Sequence of chain 1.C:
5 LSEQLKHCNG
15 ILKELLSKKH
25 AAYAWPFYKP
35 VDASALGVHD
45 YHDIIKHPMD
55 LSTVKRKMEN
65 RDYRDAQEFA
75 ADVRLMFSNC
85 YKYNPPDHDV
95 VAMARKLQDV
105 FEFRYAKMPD

The protein below binds the small molecule below.
Small molecule (SMILES): C=CC[C@@H](C(=O)OC)[C@@H]1N=C(c2ccc(Cl)cc2)c2cc(OC)ccc2-n2c(C)nnc21

Binding-site contacts:
Ligand atom CAP contacts residue LEU40 of chain 1.C at 4.0 Å (hydrophobic).
Ligand atom CAT contacts residue TRP29 of chain 1.C at 4.0 Å (hydrophobic).
Ligand atom CBF contacts residue VAL35 of chain 1.C at 3.6 Å (hydrophobic).
Ligand atom NAI contacts residue HIS92 of chain 1.C at 4.0 Å.
Ligand atom OAS contacts residue TRP29 of chain 1.C at 3.4 Å.
Ligand atom CBA contacts residue ASN88 of chain 1.C at 3.6 Å.
Ligand atom CBB contacts residue LEU40 of chain 1.C at 3.8 Å (hydrophobic).
Ligand atom NAI contacts residue VAL94 of chain 1.C at 4.0 Å.
Ligand atom CBB contacts residue VAL42 of chain 1.C at 3.7 Å (hydrophobic).
Ligand atom CLA contacts residue MET97 of chain 1.C at 3.9 Å.
Ligand atom CAX contacts residue PRO30 of chain 1.C at 3.5 Å (hydrophobic).
Ligand atom CAY contacts residue ASN88 of chain 1.C at 3.5 Å.
Ligand atom CAG contacts residue MET97 of chain 1.C at 3.7 Å (hydrophobic).
Ligand atom CAQ contacts residue TRP29 of chain 1.C at 4.0 Å (hydrophobic).
Ligand atom NAU contacts residue VAL94 of chain 1.C at 3.9 Å.
Ligand atom CBF contacts residue VAL42 of chain 1.C at 4.0 Å (hydrophobic).
Ligand atom CAF contacts residue TRP29 of chain 1.C at 3.9 Å (hydrophobic).
Ligand atom CLA contacts residue ASP93 of chain 1.C at 3.8 Å.
Ligand atom NAL contacts residue VAL94 of chain 1.C at 4.0 Å.
Ligand atom CAF contacts residue VAL94 of chain 1.C at 3.7 Å (hydrophobic).
Ligand atom OBD contacts residue HIS92 of chain 1.C at 3.1 Å (h-bond).
Ligand atom CBA contacts residue TYR87 of chain 1.C at 3.8 Å (hydrophobic).
Ligand atom NAV contacts residue CYS84 of chain 1.C at 3.8 Å.
Ligand atom CBF contacts residue LEU40 of chain 1.C at 3.4 Å (hydrophobic).
Ligand atom CBF contacts residue TYR45 of chain 1.C at 3.7 Å (hydrophobic).
Ligand atom CAG contacts residue TRP29 of chain 1.C at 3.7 Å (hydrophobic).
Ligand atom CAP contacts residue PRO30 of chain 1.C at 3.3 Å (hydrophobic).
Ligand atom CAX contacts residue PHE31 of chain 1.C at 3.8 Å (hydrophobic).
Ligand atom CAO contacts residue LEU40 of chain 1.C at 3.9 Å (hydrophobic).
Ligand atom CAW contacts residue VAL94 of chain 1.C at 4.0 Å (hydrophobic).
Ligand atom CAG contacts residue PRO30 of chain 1.C at 3.8 Å (hydrophobic).
Ligand atom CAZ contacts residue HIS92 of chain 1.C at 3.9 Å.
Ligand atom CAD contacts residue HIS92 of chain 1.C at 3.7 Å.
Ligand atom NAV contacts residue ASN88 of chain 1.C at 3.7 Å.
Ligand atom CAM contacts residue LEU40 of chain 1.C at 3.9 Å (hydrophobic).
Ligand atom CAF contacts residue PRO30 of chain 1.C at 3.7 Å (hydrophobic).
Ligand atom CAE contacts residue VAL94 of chain 1.C at 3.9 Å (hydrophobic).
Ligand atom CBE contacts residue LEU40 of chain 1.C at 3.8 Å (hydrophobic).
Ligand atom CAO contacts residue PRO30 of chain 1.C at 3.2 Å (hydrophobic).
Ligand atom NAU contacts residue ASN88 of chain 1.C at 3.1 Å (h-bond).